Binding-site contacts:
Ligand atom C2 contacts residue GLY158 of chain 1.A at 3.5 Å.
Ligand atom N3 contacts residue GLY103 of chain 1.A at 3.5 Å.
Ligand atom C8 contacts residue THR178 of chain 1.A at 3.3 Å.
Ligand atom C5' contacts residue ASP176 of chain 1.A at 3.4 Å.
Ligand atom C2 contacts residue ILE127 of chain 1.A at 3.4 Å (hydrophobic).
Ligand atom N contacts residue ASP106 of chain 1.A at 2.8 Å (salt-bridge).
Ligand atom N contacts residue HIS82 of chain 1.A at 2.8 Å (h-bond).
Ligand atom SD contacts residue ASP176 of chain 1.A at 3.5 Å (salt-bridge).
Ligand atom CA contacts residue HIS82 of chain 1.A at 3.7 Å.
Ligand atom C2 contacts residue VAL125 of chain 1.A at 3.6 Å (hydrophobic).
Ligand atom CA contacts residue ASP176 of chain 1.A at 3.3 Å.
Ligand atom CA contacts residue TYR81 of chain 1.A at 3.4 Å (hydrophobic).
Ligand atom O4' contacts residue GLY103 of chain 1.A at 3.5 Å.
Ligand atom C5' contacts residue THR177 of chain 1.A at 3.6 Å.
Ligand atom C3' contacts residue LEU67 of chain 1.A at 3.7 Å (hydrophobic).
Ligand atom O3' contacts residue ASP126 of chain 1.A at 2.7 Å (salt-bridge).
Ligand atom O2' contacts residue ASP126 of chain 1.A at 3.0 Å (salt-bridge).
Ligand atom CG contacts residue ASP176 of chain 1.A at 3.3 Å.
Ligand atom N6 contacts residue ASP157 of chain 1.A at 3.0 Å (salt-bridge).
Ligand atom N3 contacts residue ASP126 of chain 1.A at 3.7 Å.
Ligand atom O4' contacts residue THR177 of chain 1.A at 3.4 Å.
Ligand atom O2' contacts residue ASP128 of chain 1.A at 3.6 Å.
Ligand atom N1 contacts residue ASP157 of chain 1.A at 3.8 Å.
Ligand atom C4 contacts residue ILE127 of chain 1.A at 3.7 Å (hydrophobic).
Ligand atom N3 contacts residue ILE127 of chain 1.A at 3.2 Å (h-bond).
Ligand atom C4' contacts residue ASP176 of chain 1.A at 3.6 Å.
Ligand atom C4' contacts residue ASP126 of chain 1.A at 3.5 Å.
Ligand atom CE contacts residue LEU67 of chain 1.A at 3.5 Å (hydrophobic).
Ligand atom C5' contacts residue THR178 of chain 1.A at 3.6 Å.
Ligand atom C2 contacts residue GLY156 of chain 1.A at 3.7 Å.
Ligand atom C1' contacts residue ASP126 of chain 1.A at 3.5 Å.
Ligand atom N contacts residue ASP176 of chain 1.A at 3.0 Å (salt-bridge).
Ligand atom O3' contacts residue VAL131 of chain 1.A at 3.7 Å.
Ligand atom C3' contacts residue ASP126 of chain 1.A at 3.5 Å.
Ligand atom CE contacts residue ASP106 of chain 1.A at 3.7 Å.
Ligand atom C5 contacts residue ILE127 of chain 1.A at 3.7 Å (hydrophobic).
Ligand atom N1 contacts residue GLY158 of chain 1.A at 2.8 Å (h-bond).
Ligand atom O2' contacts residue GLN48 of chain 1.A at 3.0 Å (h-bond).
Ligand atom SD contacts residue ASP106 of chain 1.A at 3.5 Å (salt-bridge).
Ligand atom O4' contacts residue ASP176 of chain 1.A at 3.5 Å (salt-bridge).

This protein binds this small molecule.
Small molecule (SMILES): C[S@@H](CCCN)C[C@H]1O[C@@H](n2cnc3c(N)ncnc32)[C@H](O)[C@@H]1O

Sequence of chain 1.A:
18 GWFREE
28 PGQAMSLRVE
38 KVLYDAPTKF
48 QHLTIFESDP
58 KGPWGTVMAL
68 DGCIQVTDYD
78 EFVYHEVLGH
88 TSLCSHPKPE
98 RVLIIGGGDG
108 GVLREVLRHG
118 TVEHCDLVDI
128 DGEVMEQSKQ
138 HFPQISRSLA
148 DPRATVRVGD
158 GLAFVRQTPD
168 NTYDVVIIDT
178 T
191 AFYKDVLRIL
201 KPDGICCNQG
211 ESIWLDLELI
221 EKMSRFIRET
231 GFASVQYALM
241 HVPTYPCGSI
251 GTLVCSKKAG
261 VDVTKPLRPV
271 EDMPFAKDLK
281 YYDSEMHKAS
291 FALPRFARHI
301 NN